The protein below binds the small molecule below.
Small molecule (SMILES): C[C@H]1C(=O)[C@]23[C@H](O)[C@H]1CC[C@H]2[C@@]12CO[C@]3(O)[C@@H](O)[C@@H]1C(C)(C)CC[C@@H]2O

Binding-site contacts:
Ligand atom O1 contacts residue GLU295 of chain 1.A at 4.5 Å.
Ligand atom C12 contacts residue CYS16 of chain 1.A at 3.4 Å (hydrophobic).
Ligand atom C19 contacts residue ASP23 of chain 1.A at 4.2 Å.
Ligand atom C18 contacts residue ILE20 of chain 1.A at 4.5 Å (hydrophobic).
Ligand atom C17 contacts residue CYS16 of chain 1.A at 3.9 Å (hydrophobic).
Ligand atom O2 contacts residue GLU295 of chain 1.A at 2.8 Å (salt-bridge).
Ligand atom O2 contacts residue ILE20 of chain 1.A at 3.8 Å.
Ligand atom C13 contacts residue CYS16 of chain 1.A at 2.5 Å (hydrophobic).
Ligand atom O5 contacts residue LYS19 of chain 1.A at 3.8 Å.
Ligand atom O3 contacts residue LYS19 of chain 1.A at 3.4 Å.
Ligand atom C14 contacts residue CYS16 of chain 1.A at 1.6 Å (hydrophobic).
Ligand atom C15 contacts residue CYS16 of chain 1.A at 4.2 Å (hydrophobic).
Ligand atom O4 contacts residue ILE20 of chain 1.A at 3.1 Å.
Ligand atom C12 contacts residue GLU295 of chain 1.A at 4.2 Å.
Ligand atom O3 contacts residue CYS16 of chain 1.A at 4.3 Å.
Ligand atom C11 contacts residue GLU295 of chain 1.A at 3.9 Å.
Ligand atom O5 contacts residue ASP23 of chain 1.A at 3.4 Å (salt-bridge).

Sequence of chain 1.A:
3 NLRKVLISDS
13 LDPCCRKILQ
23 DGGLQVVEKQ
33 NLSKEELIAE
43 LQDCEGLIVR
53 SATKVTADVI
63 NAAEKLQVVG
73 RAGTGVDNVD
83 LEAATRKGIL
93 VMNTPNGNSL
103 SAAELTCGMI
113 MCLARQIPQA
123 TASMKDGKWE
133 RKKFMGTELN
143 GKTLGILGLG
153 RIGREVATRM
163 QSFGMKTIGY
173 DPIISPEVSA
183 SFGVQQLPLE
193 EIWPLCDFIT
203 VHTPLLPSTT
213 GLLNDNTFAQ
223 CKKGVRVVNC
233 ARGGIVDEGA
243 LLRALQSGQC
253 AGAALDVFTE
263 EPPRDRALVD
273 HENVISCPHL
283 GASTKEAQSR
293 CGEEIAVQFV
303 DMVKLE